Binding-site contacts:
Ligand atom CD1 contacts residue GLU25 of chain 1.A at 3.6 Å.
Ligand atom N contacts residue THR103 of chain 1.A at 3.1 Å (h-bond).
Ligand atom CA contacts residue GLU209 of chain 1.A at 3.4 Å.
Ligand atom OD1 contacts residue LEU154 of chain 1.A at 3.9 Å.
Ligand atom CG contacts residue TYR73 of chain 1.A at 3.6 Å (hydrophobic).
Ligand atom O contacts residue LEU102 of chain 1.A at 3.7 Å.
Ligand atom CG2 contacts residue TYR73 of chain 1.A at 3.3 Å (hydrophobic).
Ligand atom CG1 contacts residue LEU154 of chain 1.A at 3.8 Å (hydrophobic).
Ligand atom CD contacts residue GLU209 of chain 1.A at 3.5 Å.
Ligand atom O contacts residue PRO101 of chain 1.A at 3.5 Å (h-bond).
Ligand atom CB1 contacts residue LEU154 of chain 1.A at 3.7 Å (hydrophobic).
Ligand atom OD2 contacts residue SER158 of chain 1.A at 3.1 Å (h-bond).
Ligand atom CD contacts residue MET212 of chain 1.A at 3.5 Å (hydrophobic).
Ligand atom OD2 contacts residue THR159 of chain 1.A at 3.0 Å (h-bond).
Ligand atom CD contacts residue TYR73 of chain 1.A at 3.8 Å (hydrophobic).
Ligand atom C contacts residue THR103 of chain 1.A at 3.3 Å.
Ligand atom CB1 contacts residue GLU209 of chain 1.A at 3.8 Å.
Ligand atom OXT contacts residue SER158 of chain 1.A at 3.2 Å (h-bond).
Ligand atom CG1 contacts residue GLU209 of chain 1.A at 3.9 Å.
Ligand atom OXT contacts residue ARG108 of chain 1.A at 3.0 Å (salt-bridge).
Ligand atom CD2 contacts residue TYR73 of chain 1.A at 3.5 Å (hydrophobic).
Ligand atom N contacts residue GLU209 of chain 1.A at 2.9 Å (salt-bridge).
Ligand atom C contacts residue ARG108 of chain 1.A at 3.5 Å.
Ligand atom O contacts residue ARG108 of chain 1.A at 2.9 Å (salt-bridge).
Ligand atom CD1 contacts residue MET212 of chain 1.A at 3.7 Å (hydrophobic).
Ligand atom O contacts residue TYR73 of chain 1.A at 3.8 Å.
Ligand atom CD contacts residue PRO101 of chain 1.A at 3.1 Å (hydrophobic).
Ligand atom OD1 contacts residue GLU209 of chain 1.A at 3.8 Å.
Ligand atom O contacts residue THR103 of chain 1.A at 3.0 Å (h-bond).
Ligand atom CD1 contacts residue TYR73 of chain 1.A at 3.6 Å (hydrophobic).
Ligand atom OD1 contacts residue THR159 of chain 1.A at 2.5 Å (h-bond).
Ligand atom C contacts residue SER158 of chain 1.A at 3.7 Å.
Ligand atom N contacts residue TYR236 of chain 1.A at 3.9 Å.
Ligand atom CD2 contacts residue LEU154 of chain 1.A at 3.7 Å (hydrophobic).
Ligand atom CG1 contacts residue THR159 of chain 1.A at 3.3 Å.
Ligand atom N contacts residue PRO101 of chain 1.A at 2.8 Å (h-bond).
Ligand atom OD2 contacts residue GLY157 of chain 1.A at 3.7 Å.
Ligand atom CA contacts residue SER158 of chain 1.A at 3.7 Å.
Ligand atom CA contacts residue PRO101 of chain 1.A at 4.0 Å (hydrophobic).
Ligand atom CA contacts residue THR103 of chain 1.A at 3.2 Å.

This small molecule binds to this protein.
Small molecule (SMILES): C=C(C)[C@H]1CN[C@H](C(=O)O)[C@H]1CC(=O)O

Sequence of chain 1.A:
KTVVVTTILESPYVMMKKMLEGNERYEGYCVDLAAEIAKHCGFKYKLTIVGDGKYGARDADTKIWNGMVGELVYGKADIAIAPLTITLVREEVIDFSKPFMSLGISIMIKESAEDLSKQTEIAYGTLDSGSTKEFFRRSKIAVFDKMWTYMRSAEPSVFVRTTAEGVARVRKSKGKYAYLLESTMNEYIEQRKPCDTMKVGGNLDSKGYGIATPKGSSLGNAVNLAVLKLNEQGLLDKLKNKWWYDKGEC